Sequence of chain 1.B:
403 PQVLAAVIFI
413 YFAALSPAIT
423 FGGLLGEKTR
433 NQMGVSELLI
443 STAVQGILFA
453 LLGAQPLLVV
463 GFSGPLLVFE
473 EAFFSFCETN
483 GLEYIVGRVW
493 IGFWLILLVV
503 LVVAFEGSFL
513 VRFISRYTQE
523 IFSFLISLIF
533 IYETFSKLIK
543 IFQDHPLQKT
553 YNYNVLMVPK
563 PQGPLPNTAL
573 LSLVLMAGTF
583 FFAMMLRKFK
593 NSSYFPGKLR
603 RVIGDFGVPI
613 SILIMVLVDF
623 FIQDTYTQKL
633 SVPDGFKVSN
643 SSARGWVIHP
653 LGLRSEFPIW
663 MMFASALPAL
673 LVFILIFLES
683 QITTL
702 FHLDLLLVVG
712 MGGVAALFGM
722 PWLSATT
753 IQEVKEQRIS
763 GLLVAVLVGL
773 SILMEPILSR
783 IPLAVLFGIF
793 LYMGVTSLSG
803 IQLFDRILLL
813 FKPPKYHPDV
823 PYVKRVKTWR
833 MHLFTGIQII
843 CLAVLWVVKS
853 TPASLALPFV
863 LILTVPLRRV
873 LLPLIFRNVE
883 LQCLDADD

The small molecule below binds the protein below.
Small molecule (SMILES): CC(=O)N[C@@H]1[C@@H](O)[C@H](O)[C@@H](CO)O[C@H]1O

Binding-site contacts:
Ligand atom O6 contacts residue ARG432 of chain 1.B at 2.7 Å (salt-bridge).
Ligand atom O5 contacts residue ALA645 of chain 1.B at 3.5 Å.
Ligand atom N2 contacts residue ARG432 of chain 1.B at 4.0 Å.
Ligand atom O7 contacts residue ARG432 of chain 1.B at 3.3 Å (salt-bridge).
Ligand atom C2 contacts residue ARG432 of chain 1.B at 3.8 Å.
Ligand atom O7 contacts residue ASN642 of chain 1.B at 4.5 Å.
Ligand atom C4 contacts residue ASN642 of chain 1.B at 4.2 Å.
Ligand atom C2 contacts residue ASN642 of chain 1.B at 2.5 Å.
Ligand atom O5 contacts residue ASN642 of chain 1.B at 2.4 Å (h-bond).
Ligand atom N2 contacts residue ASN642 of chain 1.B at 2.9 Å (h-bond).
Ligand atom C6 contacts residue ARG432 of chain 1.B at 4.0 Å.
Ligand atom C7 contacts residue ARG432 of chain 1.B at 3.8 Å.
Ligand atom C6 contacts residue ARG656 of chain 1.B at 4.1 Å.
Ligand atom C1 contacts residue ARG432 of chain 1.B at 4.3 Å.
Ligand atom C7 contacts residue ASN433 of chain 1.B at 4.1 Å.
Ligand atom O7 contacts residue ASN433 of chain 1.B at 4.1 Å.
Ligand atom C1 contacts residue ASN642 of chain 1.B at 1.4 Å.
Ligand atom C5 contacts residue ASN642 of chain 1.B at 3.7 Å.
Ligand atom C8 contacts residue ASN433 of chain 1.B at 4.2 Å.
Ligand atom C1 contacts residue ALA645 of chain 1.B at 4.1 Å (hydrophobic).
Ligand atom C3 contacts residue ASN642 of chain 1.B at 3.8 Å.
Ligand atom C7 contacts residue ASN642 of chain 1.B at 3.9 Å.